Sequence of chain 1.C:
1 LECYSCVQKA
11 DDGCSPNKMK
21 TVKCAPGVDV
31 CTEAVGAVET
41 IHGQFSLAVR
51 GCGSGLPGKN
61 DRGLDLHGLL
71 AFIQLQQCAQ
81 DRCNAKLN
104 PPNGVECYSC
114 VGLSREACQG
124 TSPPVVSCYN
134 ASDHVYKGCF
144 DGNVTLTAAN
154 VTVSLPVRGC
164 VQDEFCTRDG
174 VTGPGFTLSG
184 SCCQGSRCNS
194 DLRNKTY

A small-molecule ligand and the protein it binds are described below.
Small molecule (SMILES): CC(=O)N[C@@H]1[C@@H](O)[C@H](O)[C@@H](CO)O[C@H]1O

Binding-site contacts:
Ligand atom C8 contacts residue VAL138 of chain 1.C at 3.4 Å (hydrophobic).
Ligand atom C7 contacts residue ASN133 of chain 1.C at 3.5 Å.
Ligand atom C7 contacts residue VAL138 of chain 1.C at 3.7 Å (hydrophobic).
Ligand atom O7 contacts residue LYS140 of chain 1.C at 3.7 Å.
Ligand atom N2 contacts residue VAL138 of chain 1.C at 4.4 Å.
Ligand atom O5 contacts residue ASN133 of chain 1.C at 2.2 Å (h-bond).
Ligand atom O6 contacts residue PRO105 of chain 1.C at 4.3 Å.
Ligand atom C6 contacts residue PRO104 of chain 1.C at 4.0 Å (hydrophobic).
Ligand atom C1 contacts residue ASN133 of chain 1.C at 1.4 Å.
Ligand atom O6 contacts residue ASN133 of chain 1.C at 4.5 Å.
Ligand atom O7 contacts residue VAL138 of chain 1.C at 4.0 Å.
Ligand atom C3 contacts residue ASN133 of chain 1.C at 3.8 Å.
Ligand atom C5 contacts residue ASN133 of chain 1.C at 3.6 Å.
Ligand atom C2 contacts residue ASN133 of chain 1.C at 2.5 Å.
Ligand atom O7 contacts residue ASN133 of chain 1.C at 3.4 Å (h-bond).
Ligand atom C4 contacts residue ASN133 of chain 1.C at 4.2 Å.
Ligand atom N2 contacts residue ASN133 of chain 1.C at 3.1 Å (h-bond).